Sequence of chain 1.A:
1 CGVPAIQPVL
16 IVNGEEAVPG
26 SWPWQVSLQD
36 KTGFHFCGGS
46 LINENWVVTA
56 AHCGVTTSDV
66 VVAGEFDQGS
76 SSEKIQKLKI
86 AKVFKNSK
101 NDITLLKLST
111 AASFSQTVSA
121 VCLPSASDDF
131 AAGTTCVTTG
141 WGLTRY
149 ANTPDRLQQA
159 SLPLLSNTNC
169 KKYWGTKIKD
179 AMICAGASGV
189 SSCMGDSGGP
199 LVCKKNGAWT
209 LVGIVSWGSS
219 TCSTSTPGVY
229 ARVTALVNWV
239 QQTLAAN

A protein and the small-molecule ligand that binds it are described below.
Small molecule (SMILES): O=C[C@H](Cc1ccccc1)NC(=O)[C@@H]1Cc2ccc(cc2)OCCCCOc2ccc(cc2)CCC(=O)c2ccc([nH]2)C(=O)N1

Binding-site contacts:
Ligand atom C43 contacts residue SER217 of chain 1.A at 3.6 Å.
Ligand atom O23 contacts residue SER218 of chain 1.A at 3.3 Å (h-bond).
Ligand atom C44 contacts residue GLY216 of chain 1.A at 3.6 Å.
Ligand atom C41 contacts residue CYS191 of chain 1.A at 3.5 Å (hydrophobic).
Ligand atom O30 contacts residue TRP215 of chain 1.A at 3.3 Å.
Ligand atom O38 contacts residue ASP194 of chain 1.A at 3.6 Å (salt-bridge).
Ligand atom N35 contacts residue SER195 of chain 1.A at 2.8 Å (h-bond).
Ligand atom C02 contacts residue SER214 of chain 1.A at 3.4 Å.
Ligand atom C41 contacts residue MET192 of chain 1.A at 3.6 Å (hydrophobic).
Ligand atom C04 contacts residue SER214 of chain 1.A at 3.4 Å.
Ligand atom C02 contacts residue TRP215 of chain 1.A at 3.7 Å (hydrophobic).
Ligand atom C32 contacts residue SER214 of chain 1.A at 3.2 Å.
Ligand atom C02 contacts residue ASP102 of chain 1.A at 3.8 Å.
Ligand atom C32 contacts residue TRP215 of chain 1.A at 3.5 Å (hydrophobic).
Ligand atom O38 contacts residue GLY193 of chain 1.A at 3.1 Å (h-bond).
Ligand atom C17 contacts residue TRP215 of chain 1.A at 3.5 Å (hydrophobic).
Ligand atom C17 contacts residue LYS175 of chain 1.A at 3.8 Å.
Ligand atom O30 contacts residue GLY216 of chain 1.A at 3.2 Å (h-bond).
Ligand atom C33 contacts residue SER195 of chain 1.A at 3.8 Å.
Ligand atom C42 contacts residue SER217 of chain 1.A at 3.5 Å.
Ligand atom C43 contacts residue GLY216 of chain 1.A at 3.5 Å.
Ligand atom C39 contacts residue CYS191 of chain 1.A at 3.1 Å (hydrophobic).
Ligand atom C36 contacts residue SER195 of chain 1.A at 2.6 Å.
Ligand atom O23 contacts residue GLY216 of chain 1.A at 3.3 Å (h-bond).
Ligand atom C10 contacts residue TRP215 of chain 1.A at 3.5 Å (hydrophobic).
Ligand atom N35 contacts residue SER214 of chain 1.A at 2.9 Å (h-bond).
Ligand atom C22 contacts residue SER218 of chain 1.A at 3.8 Å.
Ligand atom C44 contacts residue SER190 of chain 1.A at 3.8 Å.
Ligand atom C37 contacts residue SER195 of chain 1.A at 1.6 Å.
Ligand atom C45 contacts residue TRP215 of chain 1.A at 3.8 Å (hydrophobic).
Ligand atom C44 contacts residue TRP215 of chain 1.A at 3.2 Å (hydrophobic).
Ligand atom C43 contacts residue SER190 of chain 1.A at 3.8 Å.
Ligand atom C33 contacts residue SER214 of chain 1.A at 3.5 Å.
Ligand atom C40 contacts residue CYS191 of chain 1.A at 3.5 Å (hydrophobic).
Ligand atom O38 contacts residue SER195 of chain 1.A at 2.4 Å (h-bond).
Ligand atom C39 contacts residue SER195 of chain 1.A at 3.0 Å.
Ligand atom C29 contacts residue TRP215 of chain 1.A at 3.6 Å (hydrophobic).
Ligand atom N25 contacts residue GLY216 of chain 1.A at 3.0 Å (h-bond).
Ligand atom C03 contacts residue SER214 of chain 1.A at 3.8 Å.
Ligand atom C43 contacts residue TRP215 of chain 1.A at 3.8 Å (hydrophobic).